A small-molecule ligand and the protein it binds are described below.
Small molecule (SMILES): Nc1ncnc2c1ncn2[C@@H]1O[C@H](CO[P](=O)(O)O[P](=O)(O)NP(=O)(O)O)[C@@H](O)[C@H]1O

Sequence of chain 1.C:
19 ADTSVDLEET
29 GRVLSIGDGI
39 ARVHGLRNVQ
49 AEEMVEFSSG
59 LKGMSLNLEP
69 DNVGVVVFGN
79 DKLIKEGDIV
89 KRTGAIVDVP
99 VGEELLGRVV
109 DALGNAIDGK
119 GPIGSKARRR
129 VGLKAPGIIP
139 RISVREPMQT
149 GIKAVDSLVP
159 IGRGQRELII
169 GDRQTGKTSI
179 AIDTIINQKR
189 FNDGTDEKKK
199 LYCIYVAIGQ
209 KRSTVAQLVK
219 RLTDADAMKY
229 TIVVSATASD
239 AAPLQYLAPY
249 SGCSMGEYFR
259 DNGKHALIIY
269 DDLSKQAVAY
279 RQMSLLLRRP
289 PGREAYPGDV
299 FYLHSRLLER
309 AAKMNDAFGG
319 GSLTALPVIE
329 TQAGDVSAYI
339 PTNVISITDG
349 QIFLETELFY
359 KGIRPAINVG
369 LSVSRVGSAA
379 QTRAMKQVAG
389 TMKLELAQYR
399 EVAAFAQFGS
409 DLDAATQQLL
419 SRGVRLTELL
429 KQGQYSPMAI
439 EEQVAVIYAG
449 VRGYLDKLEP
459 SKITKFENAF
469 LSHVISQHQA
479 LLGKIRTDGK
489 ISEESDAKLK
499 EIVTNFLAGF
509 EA

Binding-site contacts:
Ligand atom C4 contacts residue GLN432 of chain 1.C at 3.3 Å.
Ligand atom O1B contacts residue LYS175 of chain 1.C at 2.8 Å.
Ligand atom O1A contacts residue SER177 of chain 1.C at 2.5 Å (h-bond).
Ligand atom O3G contacts residue GLN172 of chain 1.C at 2.4 Å (h-bond).
Ligand atom O5' contacts residue GLY174 of chain 1.C at 3.3 Å.
Ligand atom C1' contacts residue GLN432 of chain 1.C at 3.6 Å.
Ligand atom PB contacts residue GLY174 of chain 1.C at 3.6 Å.
Ligand atom C8 contacts residue SER177 of chain 1.C at 3.0 Å.
Ligand atom N6 contacts residue GLN430 of chain 1.C at 3.1 Å (h-bond).
Ligand atom O1G contacts residue GLN172 of chain 1.C at 2.9 Å (h-bond).
Ligand atom O1G contacts residue LYS175 of chain 1.C at 3.4 Å (salt-bridge).
Ligand atom O1A contacts residue GLY174 of chain 1.C at 3.1 Å.
Ligand atom O4' contacts residue PHE357 of chain 1.C at 3.2 Å.
Ligand atom O5' contacts residue SER177 of chain 1.C at 3.4 Å (h-bond).
Ligand atom N7 contacts residue GLN432 of chain 1.C at 3.2 Å.
Ligand atom O1B contacts residue GLY174 of chain 1.C at 3.2 Å (h-bond).
Ligand atom O2G contacts residue MG1 of chain 1.M at 2.4 Å.
Ligand atom C8 contacts residue GLN432 of chain 1.C at 3.4 Å.
Ligand atom O1G contacts residue ARG171 of chain 1.C at 3.3 Å.
Ligand atom N7 contacts residue SER177 of chain 1.C at 3.5 Å.
Ligand atom PB contacts residue GLN172 of chain 1.C at 3.6 Å.
Ligand atom C5' contacts residue GLY174 of chain 1.C at 3.6 Å.
Ligand atom O2B contacts residue THR176 of chain 1.C at 3.2 Å (h-bond).
Ligand atom O1A contacts residue LYS175 of chain 1.C at 3.5 Å (salt-bridge).
Ligand atom O2B contacts residue MG1 of chain 1.M at 2.3 Å.
Ligand atom N9 contacts residue GLN432 of chain 1.C at 3.2 Å (h-bond).
Ligand atom PG contacts residue GLN172 of chain 1.C at 3.4 Å.
Ligand atom C2' contacts residue GLN432 of chain 1.C at 3.5 Å.
Ligand atom O3A contacts residue GLY174 of chain 1.C at 2.7 Å (h-bond).
Ligand atom O3A contacts residue LYS175 of chain 1.C at 3.3 Å (salt-bridge).
Ligand atom O2' contacts residue GLN432 of chain 1.C at 2.8 Å (h-bond).
Ligand atom N3B contacts residue GLN172 of chain 1.C at 2.9 Å (h-bond).
Ligand atom C6 contacts residue GLN432 of chain 1.C at 3.2 Å.
Ligand atom PA contacts residue SER177 of chain 1.C at 3.5 Å.
Ligand atom PA contacts residue GLY174 of chain 1.C at 3.3 Å.
Ligand atom O1B contacts residue THR173 of chain 1.C at 3.1 Å (h-bond).
Ligand atom C5 contacts residue GLN432 of chain 1.C at 3.0 Å.
Ligand atom O1B contacts residue GLN172 of chain 1.C at 3.2 Å (h-bond).
Ligand atom O1A contacts residue THR176 of chain 1.C at 3.2 Å (h-bond).
Ligand atom PB contacts residue LYS175 of chain 1.C at 3.5 Å.

Sequence of chain 1.F:
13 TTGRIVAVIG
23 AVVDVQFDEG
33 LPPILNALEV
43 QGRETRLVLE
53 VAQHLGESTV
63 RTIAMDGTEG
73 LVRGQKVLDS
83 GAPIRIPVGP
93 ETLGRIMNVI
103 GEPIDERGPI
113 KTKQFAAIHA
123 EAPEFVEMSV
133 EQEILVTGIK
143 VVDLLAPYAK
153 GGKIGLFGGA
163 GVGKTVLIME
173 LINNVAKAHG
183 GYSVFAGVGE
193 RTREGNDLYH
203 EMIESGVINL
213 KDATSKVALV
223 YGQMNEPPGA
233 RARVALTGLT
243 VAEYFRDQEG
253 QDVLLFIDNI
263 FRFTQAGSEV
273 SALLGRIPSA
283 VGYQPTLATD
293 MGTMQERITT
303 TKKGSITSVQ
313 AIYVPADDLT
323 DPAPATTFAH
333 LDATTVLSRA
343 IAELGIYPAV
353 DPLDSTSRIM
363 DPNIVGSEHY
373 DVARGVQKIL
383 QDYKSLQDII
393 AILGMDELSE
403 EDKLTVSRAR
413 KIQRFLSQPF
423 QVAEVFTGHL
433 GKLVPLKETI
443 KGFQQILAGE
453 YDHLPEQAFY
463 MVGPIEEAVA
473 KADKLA